Sequence of chain 1.A:
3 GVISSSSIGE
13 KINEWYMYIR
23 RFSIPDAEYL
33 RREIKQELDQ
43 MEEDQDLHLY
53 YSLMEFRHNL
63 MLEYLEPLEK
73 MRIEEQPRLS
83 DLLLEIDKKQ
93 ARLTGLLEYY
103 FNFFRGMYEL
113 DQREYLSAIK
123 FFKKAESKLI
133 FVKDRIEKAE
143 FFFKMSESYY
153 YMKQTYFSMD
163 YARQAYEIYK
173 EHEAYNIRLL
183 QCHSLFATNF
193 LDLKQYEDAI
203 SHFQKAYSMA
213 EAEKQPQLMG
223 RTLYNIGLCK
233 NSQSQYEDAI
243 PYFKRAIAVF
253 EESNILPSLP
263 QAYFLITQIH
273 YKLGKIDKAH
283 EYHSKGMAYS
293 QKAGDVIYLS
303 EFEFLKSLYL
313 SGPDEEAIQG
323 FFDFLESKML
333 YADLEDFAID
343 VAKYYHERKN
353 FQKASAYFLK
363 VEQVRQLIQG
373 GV

The small molecule below binds the protein below.
Small molecule (SMILES): CC[C@H](C)[C@H](NC(=O)[C@H](CCSC)NC(=O)CNC(=O)[C@H](CCCN=C(N)N)NC(=O)[C@@H](N)CCC(N)=O)C(=O)O

Binding-site contacts:
Ligand atom CD contacts residue PHE266 of chain 1.A at 3.6 Å (hydrophobic).
Ligand atom C contacts residue GLN183 of chain 1.A at 3.6 Å.
Ligand atom N contacts residue ASN227 of chain 1.A at 2.9 Å (h-bond).
Ligand atom CD contacts residue TYR153 of chain 1.A at 3.3 Å (hydrophobic).
Ligand atom CD1 contacts residue LEU187 of chain 1.A at 3.4 Å (hydrophobic).
Ligand atom OXT contacts residue ARG223 of chain 1.A at 2.4 Å (salt-bridge).
Ligand atom NH1 contacts residue ALA334 of chain 1.A at 2.9 Å.
Ligand atom NH2 contacts residue TYR152 of chain 1.A at 3.1 Å.
Ligand atom CE contacts residue ARG223 of chain 1.A at 3.3 Å.
Ligand atom CE contacts residue GLN263 of chain 1.A at 3.4 Å.
Ligand atom NE contacts residue TYR152 of chain 1.A at 3.2 Å.
Ligand atom C contacts residue ARG223 of chain 1.A at 3.4 Å.
Ligand atom N contacts residue TYR152 of chain 1.A at 3.0 Å (h-bond).
Ligand atom NE2 contacts residue GLU303 of chain 1.A at 2.9 Å (salt-bridge).
Ligand atom N contacts residue ASP338 of chain 1.A at 2.7 Å (salt-bridge).
Ligand atom O contacts residue TYR66 of chain 1.A at 3.1 Å (h-bond).
Ligand atom CB contacts residue TYR153 of chain 1.A at 3.6 Å (hydrophobic).
Ligand atom CA contacts residue ASN227 of chain 1.A at 3.5 Å.
Ligand atom CB contacts residue ARG223 of chain 1.A at 3.0 Å.
Ligand atom OE1 contacts residue GLN263 of chain 1.A at 3.6 Å.
Ligand atom CD contacts residue TYR300 of chain 1.A at 3.5 Å (hydrophobic).
Ligand atom C contacts residue TYR66 of chain 1.A at 3.2 Å (hydrophobic).
Ligand atom OE1 contacts residue TYR300 of chain 1.A at 2.6 Å (h-bond).
Ligand atom CA contacts residue ASP335 of chain 1.A at 3.3 Å.
Ligand atom CG contacts residue TYR226 of chain 1.A at 3.5 Å (hydrophobic).
Ligand atom NH2 contacts residue ASP194 of chain 1.A at 2.7 Å (salt-bridge).
Ligand atom O contacts residue ARG223 of chain 1.A at 3.4 Å.
Ligand atom NE2 contacts residue TYR300 of chain 1.A at 3.6 Å.
Ligand atom CZ contacts residue TYR152 of chain 1.A at 3.6 Å (hydrophobic).
Ligand atom N contacts residue ARG223 of chain 1.A at 3.6 Å (salt-bridge).
Ligand atom O contacts residue GLN263 of chain 1.A at 2.9 Å (h-bond).
Ligand atom N contacts residue ASP335 of chain 1.A at 3.3 Å (salt-bridge).
Ligand atom C contacts residue ARG223 of chain 1.A at 3.6 Å.
Ligand atom SD contacts residue GLN263 of chain 1.A at 2.4 Å (h-bond).
Ligand atom CG contacts residue GLN263 of chain 1.A at 2.6 Å.
Ligand atom O contacts residue GLN183 of chain 1.A at 2.7 Å (h-bond).
Ligand atom CE contacts residue SER260 of chain 1.A at 3.5 Å.
Ligand atom O contacts residue ASN227 of chain 1.A at 3.2 Å (h-bond).
Ligand atom OXT contacts residue TYR66 of chain 1.A at 2.6 Å (h-bond).
Ligand atom CG1 contacts residue TYR153 of chain 1.A at 3.6 Å (hydrophobic).